Sequence of chain 1.A:
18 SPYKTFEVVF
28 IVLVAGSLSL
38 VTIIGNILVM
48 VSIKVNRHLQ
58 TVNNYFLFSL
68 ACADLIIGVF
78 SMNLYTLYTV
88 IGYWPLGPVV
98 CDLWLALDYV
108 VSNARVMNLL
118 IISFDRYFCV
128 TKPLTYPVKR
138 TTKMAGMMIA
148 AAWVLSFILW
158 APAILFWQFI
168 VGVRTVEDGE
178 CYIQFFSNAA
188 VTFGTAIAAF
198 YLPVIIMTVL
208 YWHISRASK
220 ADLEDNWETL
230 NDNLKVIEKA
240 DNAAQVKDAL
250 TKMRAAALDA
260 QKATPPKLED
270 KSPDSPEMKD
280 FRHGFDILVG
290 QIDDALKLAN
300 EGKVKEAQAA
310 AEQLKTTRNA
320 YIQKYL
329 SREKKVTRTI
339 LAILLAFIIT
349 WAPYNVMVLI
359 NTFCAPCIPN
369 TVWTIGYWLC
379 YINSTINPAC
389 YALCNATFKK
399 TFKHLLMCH

This small molecule binds to this protein.
Small molecule (SMILES): C[N+]1(C)[C@@H]2CC(OC(=O)[C@H](CO)c3ccccc3)C[C@H]1[C@@H]1O[C@@H]12

Binding-site contacts:
Ligand atom C23 contacts residue CYS378 of chain 1.A at 3.7 Å (hydrophobic).
Ligand atom C08 contacts residue TRP349 of chain 1.A at 3.7 Å (hydrophobic).
Ligand atom C16 contacts residue TYR106 of chain 1.A at 3.5 Å (hydrophobic).
Ligand atom C02 contacts residue TYR352 of chain 1.A at 3.8 Å (hydrophobic).
Ligand atom C06 contacts residue TYR106 of chain 1.A at 3.7 Å (hydrophobic).
Ligand atom C05 contacts residue TYR106 of chain 1.A at 3.6 Å (hydrophobic).
Ligand atom C14 contacts residue TYR375 of chain 1.A at 3.5 Å (hydrophobic).
Ligand atom C23 contacts residue TRP349 of chain 1.A at 3.9 Å (hydrophobic).
Ligand atom C22 contacts residue SER109 of chain 1.A at 3.5 Å.
Ligand atom O18 contacts residue TYR106 of chain 1.A at 3.5 Å.
Ligand atom C17 contacts residue SER109 of chain 1.A at 3.4 Å.
Ligand atom C10 contacts residue ASN353 of chain 1.A at 3.3 Å.
Ligand atom O01 contacts residue TYR352 of chain 1.A at 3.7 Å.
Ligand atom C04 contacts residue ALA196 of chain 1.A at 4.0 Å (hydrophobic).
Ligand atom C13 contacts residue TYR352 of chain 1.A at 3.4 Å (hydrophobic).
Ligand atom O01 contacts residue ASN353 of chain 1.A at 3.3 Å (h-bond).
Ligand atom C06 contacts residue TRP157 of chain 1.A at 3.7 Å (hydrophobic).
Ligand atom C09 contacts residue TRP349 of chain 1.A at 3.6 Å (hydrophobic).
Ligand atom C10 contacts residue ALA193 of chain 1.A at 3.8 Å (hydrophobic).
Ligand atom C07 contacts residue ASN110 of chain 1.A at 3.8 Å.
Ligand atom C20 contacts residue SER109 of chain 1.A at 3.6 Å.
Ligand atom C20 contacts residue ASP105 of chain 1.A at 3.3 Å.
Ligand atom C10 contacts residue PHE197 of chain 1.A at 3.9 Å (hydrophobic).
Ligand atom C21 contacts residue CYS378 of chain 1.A at 3.5 Å (hydrophobic).
Ligand atom C08 contacts residue VAL113 of chain 1.A at 4.0 Å (hydrophobic).
Ligand atom C21 contacts residue TYR375 of chain 1.A at 3.8 Å (hydrophobic).
Ligand atom O11 contacts residue ASN353 of chain 1.A at 2.4 Å (h-bond).
Ligand atom O01 contacts residue TRP349 of chain 1.A at 3.9 Å.
Ligand atom C05 contacts residue TRP157 of chain 1.A at 4.0 Å (hydrophobic).
Ligand atom O18 contacts residue ASP105 of chain 1.A at 3.3 Å (salt-bridge).
Ligand atom O11 contacts residue ALA193 of chain 1.A at 3.3 Å.
Ligand atom C21 contacts residue TYR379 of chain 1.A at 4.0 Å (hydrophobic).
Ligand atom C15 contacts residue TYR375 of chain 1.A at 3.4 Å (hydrophobic).
Ligand atom C09 contacts residue ALA196 of chain 1.A at 3.8 Å (hydrophobic).
Ligand atom C14 contacts residue TYR352 of chain 1.A at 3.7 Å (hydrophobic).
Ligand atom O12 contacts residue TYR352 of chain 1.A at 3.5 Å.
Ligand atom C20 contacts residue TYR379 of chain 1.A at 3.6 Å (hydrophobic).
Ligand atom O18 contacts residue SER109 of chain 1.A at 3.3 Å (h-bond).
Ligand atom C22 contacts residue TRP349 of chain 1.A at 4.0 Å (hydrophobic).
Ligand atom C08 contacts residue ALA196 of chain 1.A at 3.7 Å (hydrophobic).